Binding-site contacts:
Ligand atom O5 contacts residue ASN361 of chain 1.E at 2.2 Å (h-bond).
Ligand atom C5 contacts residue ASN361 of chain 1.E at 3.5 Å.
Ligand atom N2 contacts residue ASN361 of chain 1.E at 2.9 Å (h-bond).
Ligand atom O3 contacts residue NAG2 of chain 1.UA at 4.0 Å.
Ligand atom O7 contacts residue ASN361 of chain 1.E at 4.3 Å.
Ligand atom C1 contacts residue ASN361 of chain 1.E at 1.5 Å.
Ligand atom C2 contacts residue ASN361 of chain 1.E at 2.4 Å.
Ligand atom C4 contacts residue ASN361 of chain 1.E at 4.1 Å.
Ligand atom C3 contacts residue ASN361 of chain 1.E at 3.7 Å.
Ligand atom C7 contacts residue ASN361 of chain 1.E at 3.9 Å.
Ligand atom O7 contacts residue NAG2 of chain 1.UA at 3.7 Å.

This small molecule binds to this protein.
Small molecule (SMILES): CC(=O)N[C@@H]1[C@@H](O)[C@H](O)[C@@H](CO)O[C@H]1O

Sequence of chain 1.E:
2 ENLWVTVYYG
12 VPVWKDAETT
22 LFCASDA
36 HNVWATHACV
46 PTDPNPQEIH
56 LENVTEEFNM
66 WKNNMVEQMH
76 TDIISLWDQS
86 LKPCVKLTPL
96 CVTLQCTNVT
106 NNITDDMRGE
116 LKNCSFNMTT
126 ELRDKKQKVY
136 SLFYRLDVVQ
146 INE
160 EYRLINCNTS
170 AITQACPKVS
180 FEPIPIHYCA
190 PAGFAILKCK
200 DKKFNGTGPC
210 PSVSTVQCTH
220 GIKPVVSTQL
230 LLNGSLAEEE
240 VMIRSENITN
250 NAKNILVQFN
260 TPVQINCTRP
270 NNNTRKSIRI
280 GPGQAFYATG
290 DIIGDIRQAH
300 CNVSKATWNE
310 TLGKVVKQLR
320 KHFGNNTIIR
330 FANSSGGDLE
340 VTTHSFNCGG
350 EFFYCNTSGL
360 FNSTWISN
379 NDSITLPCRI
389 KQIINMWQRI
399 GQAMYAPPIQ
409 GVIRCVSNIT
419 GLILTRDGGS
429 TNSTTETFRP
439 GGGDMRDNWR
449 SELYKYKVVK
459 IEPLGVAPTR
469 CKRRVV